Binding-site contacts:
Ligand atom O3 contacts residue LYS12 of chain 1.H at 3.1 Å.
Ligand atom C3 contacts residue LEU27 of chain 1.H at 3.9 Å (hydrophobic).
Ligand atom C7 contacts residue ARG31 of chain 1.H at 3.9 Å.
Ligand atom C14 contacts residue SER16 of chain 1.H at 3.6 Å.
Ligand atom C16 contacts residue TYR148 of chain 1.H at 3.4 Å (hydrophobic).
Ligand atom C16 contacts residue GLU14 of chain 1.H at 3.0 Å.
Ligand atom O2 contacts residue LYS12 of chain 1.H at 3.6 Å.
Ligand atom C11 contacts residue GLU14 of chain 1.H at 4.0 Å.
Ligand atom O2 contacts residue ILE120 of chain 1.H at 2.8 Å.
Ligand atom C3 contacts residue VAL28 of chain 1.H at 4.0 Å (hydrophobic).
Ligand atom C1 contacts residue LEU27 of chain 1.H at 3.9 Å (hydrophobic).
Ligand atom C14 contacts residue GLY118 of chain 1.H at 4.0 Å.
Ligand atom C3 contacts residue VAL107 of chain 1.H at 3.9 Å (hydrophobic).
Ligand atom O3 contacts residue TYR145 of chain 1.H at 4.0 Å.
Ligand atom C15 contacts residue GLU14 of chain 1.H at 3.1 Å.
Ligand atom C15 contacts residue GLU15 of chain 1.H at 3.8 Å.
Ligand atom C15 contacts residue TYR148 of chain 1.H at 3.5 Å (hydrophobic).
Ligand atom C11 contacts residue ILE120 of chain 1.H at 3.9 Å (hydrophobic).
Ligand atom O1 contacts residue TYR148 of chain 1.H at 3.2 Å.
Ligand atom C10 contacts residue ILE120 of chain 1.H at 3.9 Å (hydrophobic).
Ligand atom C13 contacts residue LEU109 of chain 1.H at 4.0 Å (hydrophobic).
Ligand atom C13 contacts residue GLY118 of chain 1.H at 3.9 Å.
Ligand atom N contacts residue TYR148 of chain 1.H at 4.0 Å.
Ligand atom N contacts residue ILE120 of chain 1.H at 3.7 Å.
Ligand atom C15 contacts residue SER16 of chain 1.H at 3.9 Å.
Ligand atom C14 contacts residue GLU15 of chain 1.H at 3.8 Å.
Ligand atom O1 contacts residue TYR145 of chain 1.H at 3.8 Å.
Ligand atom C4 contacts residue LEU27 of chain 1.H at 3.9 Å (hydrophobic).
Ligand atom S contacts residue LYS12 of chain 1.H at 3.9 Å.
Ligand atom O1 contacts residue ALA144 of chain 1.H at 3.6 Å (h-bond).
Ligand atom C6 contacts residue VAL107 of chain 1.H at 4.0 Å (hydrophobic).
Ligand atom C8 contacts residue ALA144 of chain 1.H at 3.9 Å (hydrophobic).
Ligand atom C2 contacts residue LEU27 of chain 1.H at 3.5 Å (hydrophobic).
Ligand atom C4 contacts residue VAL28 of chain 1.H at 3.8 Å (hydrophobic).
Ligand atom C5 contacts residue VAL107 of chain 1.H at 3.9 Å (hydrophobic).
Ligand atom C1 contacts residue ILE120 of chain 1.H at 3.8 Å (hydrophobic).
Ligand atom C14 contacts residue GLU14 of chain 1.H at 3.9 Å.
Ligand atom C12 contacts residue LEU109 of chain 1.H at 3.9 Å (hydrophobic).
Ligand atom C4 contacts residue VAL107 of chain 1.H at 3.7 Å (hydrophobic).
Ligand atom C6 contacts residue ARG31 of chain 1.H at 3.7 Å.

Sequence of chain 1.H:
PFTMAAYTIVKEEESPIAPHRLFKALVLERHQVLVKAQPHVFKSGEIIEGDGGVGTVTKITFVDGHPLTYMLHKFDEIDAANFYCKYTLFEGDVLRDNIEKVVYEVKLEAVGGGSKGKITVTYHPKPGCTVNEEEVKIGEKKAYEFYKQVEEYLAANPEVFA

A protein and the small-molecule ligand that binds it are described below.
Small molecule (SMILES): O=S(=O)(O)c1cccc2cccc(Nc3ccccc3)c12